Sequence of chain 2.A:
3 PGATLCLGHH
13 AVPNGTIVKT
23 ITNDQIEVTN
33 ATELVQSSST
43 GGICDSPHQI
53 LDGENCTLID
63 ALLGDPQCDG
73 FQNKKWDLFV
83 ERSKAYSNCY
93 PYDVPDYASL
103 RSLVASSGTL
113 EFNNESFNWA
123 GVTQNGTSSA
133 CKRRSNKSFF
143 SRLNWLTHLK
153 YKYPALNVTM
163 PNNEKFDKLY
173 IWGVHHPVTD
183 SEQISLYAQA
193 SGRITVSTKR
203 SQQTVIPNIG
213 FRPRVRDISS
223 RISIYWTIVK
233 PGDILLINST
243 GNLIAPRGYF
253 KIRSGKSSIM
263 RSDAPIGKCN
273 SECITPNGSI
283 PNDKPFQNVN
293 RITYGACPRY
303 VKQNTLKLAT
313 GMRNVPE

Sequence of chain 3.A:
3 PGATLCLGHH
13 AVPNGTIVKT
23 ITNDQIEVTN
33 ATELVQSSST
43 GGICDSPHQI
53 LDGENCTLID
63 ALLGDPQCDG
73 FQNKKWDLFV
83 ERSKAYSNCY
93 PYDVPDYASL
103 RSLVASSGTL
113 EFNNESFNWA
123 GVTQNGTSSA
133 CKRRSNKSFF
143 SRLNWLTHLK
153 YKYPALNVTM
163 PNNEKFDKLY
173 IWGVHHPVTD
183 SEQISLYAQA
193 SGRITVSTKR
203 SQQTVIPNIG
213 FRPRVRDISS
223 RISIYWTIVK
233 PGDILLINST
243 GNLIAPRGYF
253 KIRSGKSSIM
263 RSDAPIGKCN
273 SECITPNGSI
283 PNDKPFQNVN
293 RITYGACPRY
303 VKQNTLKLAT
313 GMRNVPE

Binding-site contacts:
Ligand atom C2 contacts residue ARG216 of chain 2.A at 4.2 Å.
Ligand atom C1 contacts residue ARG216 of chain 2.A at 4.1 Å.
Ligand atom O7 contacts residue ARG214 of chain 2.A at 4.2 Å.
Ligand atom O6 contacts residue THR161 of chain 3.A at 3.2 Å (h-bond).
Ligand atom C4 contacts residue ASN159 of chain 3.A at 4.2 Å.
Ligand atom O7 contacts residue PRO215 of chain 2.A at 3.5 Å.
Ligand atom C6 contacts residue THR161 of chain 3.A at 3.4 Å.
Ligand atom C7 contacts residue ARG216 of chain 2.A at 3.9 Å.
Ligand atom C5 contacts residue ASP219 of chain 2.A at 4.4 Å.
Ligand atom N2 contacts residue ASN159 of chain 3.A at 3.0 Å (h-bond).
Ligand atom O7 contacts residue ASN159 of chain 3.A at 3.6 Å.
Ligand atom C3 contacts residue ASN159 of chain 3.A at 3.8 Å.
Ligand atom C7 contacts residue PRO215 of chain 2.A at 4.3 Å (hydrophobic).
Ligand atom C7 contacts residue ASN159 of chain 3.A at 3.5 Å.
Ligand atom O7 contacts residue ARG216 of chain 2.A at 3.0 Å (salt-bridge).
Ligand atom C5 contacts residue ASN159 of chain 3.A at 3.6 Å.
Ligand atom O5 contacts residue LEU238 of chain 3.A at 4.2 Å.
Ligand atom C2 contacts residue ASN159 of chain 3.A at 2.5 Å.
Ligand atom C3 contacts residue ARG216 of chain 2.A at 4.5 Å.
Ligand atom C6 contacts residue LEU238 of chain 3.A at 4.0 Å (hydrophobic).
Ligand atom O3 contacts residue PHE213 of chain 2.A at 4.5 Å.
Ligand atom C1 contacts residue PHE213 of chain 2.A at 4.0 Å (hydrophobic).
Ligand atom O3 contacts residue ARG216 of chain 2.A at 3.8 Å.
Ligand atom C8 contacts residue ILE236 of chain 3.A at 3.9 Å (hydrophobic).
Ligand atom C5 contacts residue LEU238 of chain 3.A at 4.1 Å (hydrophobic).
Ligand atom C7 contacts residue PHE213 of chain 2.A at 4.1 Å (hydrophobic).
Ligand atom C4 contacts residue ARG216 of chain 2.A at 4.2 Å.
Ligand atom C8 contacts residue NAG1 of chain 3.F at 3.7 Å.
Ligand atom C7 contacts residue NAG1 of chain 3.F at 4.2 Å.
Ligand atom O5 contacts residue ASN159 of chain 3.A at 2.3 Å (h-bond).
Ligand atom C1 contacts residue ASN159 of chain 3.A at 1.4 Å.
Ligand atom O7 contacts residue SER221 of chain 2.A at 4.3 Å.
Ligand atom C8 contacts residue ARG216 of chain 2.A at 4.3 Å.
Ligand atom C3 contacts residue PHE213 of chain 2.A at 4.0 Å (hydrophobic).
Ligand atom C8 contacts residue PRO215 of chain 2.A at 4.2 Å (hydrophobic).
Ligand atom N2 contacts residue PHE213 of chain 2.A at 3.5 Å.
Ligand atom O6 contacts residue ARG216 of chain 2.A at 3.3 Å (salt-bridge).
Ligand atom C8 contacts residue NAG2 of chain 3.F at 3.7 Å.
Ligand atom C8 contacts residue PHE213 of chain 2.A at 3.7 Å (hydrophobic).
Ligand atom C2 contacts residue PHE213 of chain 2.A at 4.3 Å (hydrophobic).

A protein and the small-molecule ligand that binds it are described below.
Small molecule (SMILES): CC(=O)N[C@H]1[C@H](O[C@H]2[C@H](O)[C@@H](NC(C)=O)CO[C@@H]2CO)O[C@H](CO)[C@@H](O[C@@H]2O[C@H](CO)[C@@H](O)[C@H](O)[C@@H]2O)[C@@H]1O